A small-molecule ligand and the protein it binds are described below.
Small molecule (SMILES): OC[C@H](O)C(O)[C@@H](O)CO

Sequence of chain 1.C:
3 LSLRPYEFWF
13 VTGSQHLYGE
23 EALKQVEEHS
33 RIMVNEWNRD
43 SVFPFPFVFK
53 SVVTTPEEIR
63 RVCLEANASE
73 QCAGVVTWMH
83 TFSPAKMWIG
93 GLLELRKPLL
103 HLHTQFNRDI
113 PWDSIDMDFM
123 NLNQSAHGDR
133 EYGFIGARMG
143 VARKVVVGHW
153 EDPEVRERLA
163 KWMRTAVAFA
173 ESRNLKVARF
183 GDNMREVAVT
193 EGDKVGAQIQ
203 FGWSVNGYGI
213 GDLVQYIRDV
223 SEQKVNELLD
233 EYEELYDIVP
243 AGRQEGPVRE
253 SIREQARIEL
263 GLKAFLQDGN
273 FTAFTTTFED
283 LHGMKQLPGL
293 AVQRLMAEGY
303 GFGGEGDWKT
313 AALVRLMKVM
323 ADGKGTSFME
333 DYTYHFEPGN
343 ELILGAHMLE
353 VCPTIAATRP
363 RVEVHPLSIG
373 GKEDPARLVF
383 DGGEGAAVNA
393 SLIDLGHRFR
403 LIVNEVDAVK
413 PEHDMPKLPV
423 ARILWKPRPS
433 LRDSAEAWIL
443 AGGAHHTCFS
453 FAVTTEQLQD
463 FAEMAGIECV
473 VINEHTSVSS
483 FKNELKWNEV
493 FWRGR

Binding-site contacts:
Ligand atom C2 contacts residue HIS129 of chain 1.C at 3.9 Å.
Ligand atom O5 contacts residue PHE84 of chain 1.C at 3.3 Å.
Ligand atom C3 contacts residue TYR334 of chain 1.F at 3.8 Å (hydrophobic).
Ligand atom C3 contacts residue HIS129 of chain 1.C at 3.6 Å.
Ligand atom O2 contacts residue GLU307 of chain 1.F at 2.4 Å (salt-bridge).
Ligand atom C3 contacts residue TYR20 of chain 1.C at 3.8 Å (hydrophobic).
Ligand atom C2 contacts residue MN1 of chain 1.R at 3.0 Å.
Ligand atom O1 contacts residue HIS448 of chain 1.F at 3.5 Å (h-bond).
Ligand atom O2 contacts residue MET350 of chain 1.F at 3.7 Å.
Ligand atom C5 contacts residue PHE84 of chain 1.C at 3.8 Å (hydrophobic).
Ligand atom O2 contacts residue GLU332 of chain 1.F at 3.6 Å.
Ligand atom C1 contacts residue HIS447 of chain 1.F at 3.6 Å.
Ligand atom C4 contacts residue MET350 of chain 1.F at 3.8 Å (hydrophobic).
Ligand atom C2 contacts residue GLU307 of chain 1.F at 3.7 Å.
Ligand atom O4 contacts residue MET350 of chain 1.F at 3.9 Å.
Ligand atom O1 contacts residue GLU332 of chain 1.F at 3.4 Å (salt-bridge).
Ligand atom O3 contacts residue HIS129 of chain 1.C at 2.7 Å (h-bond).
Ligand atom O3 contacts residue PHE84 of chain 1.C at 3.4 Å.
Ligand atom C5 contacts residue MET186 of chain 1.F at 3.7 Å (hydrophobic).
Ligand atom C1 contacts residue MN1 of chain 1.R at 3.1 Å.
Ligand atom O2 contacts residue MN1 of chain 1.R at 2.5 Å.
Ligand atom C5 contacts residue LEU19 of chain 1.C at 3.9 Å (hydrophobic).
Ligand atom C2 contacts residue GLU332 of chain 1.F at 3.4 Å.
Ligand atom O4 contacts residue LEU19 of chain 1.C at 3.9 Å.
Ligand atom C1 contacts residue PHE84 of chain 1.C at 3.9 Å (hydrophobic).
Ligand atom O5 contacts residue MET186 of chain 1.F at 3.7 Å.
Ligand atom C1 contacts residue GLU332 of chain 1.F at 3.1 Å.
Ligand atom O5 contacts residue TYR20 of chain 1.C at 3.0 Å (h-bond).
Ligand atom O1 contacts residue HIS447 of chain 1.F at 3.0 Å.
Ligand atom O4 contacts residue ILE371 of chain 1.F at 3.8 Å.
Ligand atom O2 contacts residue HIS349 of chain 1.F at 3.7 Å.
Ligand atom O3 contacts residue GLN126 of chain 1.C at 3.4 Å (h-bond).
Ligand atom O5 contacts residue GLN17 of chain 1.C at 2.6 Å (h-bond).
Ligand atom O5 contacts residue LEU19 of chain 1.C at 3.5 Å.
Ligand atom O3 contacts residue TYR20 of chain 1.C at 3.3 Å (h-bond).
Ligand atom O1 contacts residue MN1 of chain 1.R at 2.5 Å.
Ligand atom O4 contacts residue TYR20 of chain 1.C at 2.6 Å (h-bond).
Ligand atom C5 contacts residue TYR20 of chain 1.C at 3.8 Å (hydrophobic).
Ligand atom O1 contacts residue GLU307 of chain 1.F at 3.0 Å (salt-bridge).
Ligand atom C4 contacts residue TYR20 of chain 1.C at 3.5 Å (hydrophobic).

Sequence of chain 1.F:
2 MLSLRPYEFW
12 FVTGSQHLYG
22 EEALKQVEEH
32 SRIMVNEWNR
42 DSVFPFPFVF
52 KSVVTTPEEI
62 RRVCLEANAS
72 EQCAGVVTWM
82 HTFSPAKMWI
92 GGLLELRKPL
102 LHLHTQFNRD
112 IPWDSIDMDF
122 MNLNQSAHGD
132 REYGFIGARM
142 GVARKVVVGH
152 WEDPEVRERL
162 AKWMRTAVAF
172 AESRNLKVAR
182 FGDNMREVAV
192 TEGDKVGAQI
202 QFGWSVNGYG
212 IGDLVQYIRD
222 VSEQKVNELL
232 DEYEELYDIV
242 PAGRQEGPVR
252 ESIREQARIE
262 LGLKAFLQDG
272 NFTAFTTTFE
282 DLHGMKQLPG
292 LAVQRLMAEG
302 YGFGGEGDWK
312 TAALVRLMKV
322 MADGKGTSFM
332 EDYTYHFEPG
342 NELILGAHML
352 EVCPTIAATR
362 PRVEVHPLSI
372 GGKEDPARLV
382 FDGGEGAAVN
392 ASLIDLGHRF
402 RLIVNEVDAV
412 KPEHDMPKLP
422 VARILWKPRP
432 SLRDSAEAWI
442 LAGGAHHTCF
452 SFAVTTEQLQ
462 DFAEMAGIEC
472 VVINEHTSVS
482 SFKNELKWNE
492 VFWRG